The small molecule below binds the protein below.
Small molecule (SMILES): CC(=O)N[C@H]1[C@H](O[C@H]2[C@H](O)[C@@H](NC(C)=O)CO[C@@H]2CO[C@@H]2O[C@@H](C)[C@@H](O)[C@@H](O)[C@@H]2O)O[C@H](CO)[C@@H](O[C@@H]2O[C@H](CO[C@H]3O[C@H](CO)[C@@H](O)[C@H](O)[C@@H]3O)[C@@H](O)[C@H](O[C@H]3O[C@H](CO)[C@@H](O)[C@H](O)[C@@H]3O)[C@@H]2O)[C@@H]1O

Binding-site contacts:
Ligand atom O6 contacts residue THR125 of chain 1.A at 3.4 Å.
Ligand atom C3 contacts residue GLY124 of chain 1.A at 3.8 Å.
Ligand atom O4 contacts residue SER108 of chain 1.A at 3.1 Å (h-bond).
Ligand atom O3 contacts residue THR125 of chain 1.A at 3.7 Å.
Ligand atom C4 contacts residue GLY124 of chain 1.A at 4.1 Å.
Ligand atom C7 contacts residue GLY124 of chain 1.A at 3.8 Å.
Ligand atom C5 contacts residue ASN159 of chain 1.A at 3.6 Å.
Ligand atom C8 contacts residue TRP123 of chain 1.A at 3.5 Å (hydrophobic).
Ligand atom C2 contacts residue ASN159 of chain 1.A at 2.4 Å.
Ligand atom C6 contacts residue LEU158 of chain 1.A at 3.9 Å (hydrophobic).
Ligand atom O3 contacts residue SER108 of chain 1.A at 2.8 Å (h-bond).
Ligand atom C8 contacts residue GLN155 of chain 1.A at 3.5 Å.
Ligand atom C2 contacts residue TRP123 of chain 1.A at 4.0 Å (hydrophobic).
Ligand atom C7 contacts residue ASN159 of chain 1.A at 3.1 Å.
Ligand atom O4 contacts residue TRP123 of chain 1.A at 3.5 Å.
Ligand atom O5 contacts residue ASN159 of chain 1.A at 2.3 Å (h-bond).
Ligand atom C5 contacts residue ASN159 of chain 1.A at 3.7 Å.
Ligand atom C3 contacts residue ASN159 of chain 1.A at 3.7 Å.
Ligand atom C6 contacts residue ASN159 of chain 1.A at 3.9 Å.
Ligand atom C3 contacts residue SER108 of chain 1.A at 4.1 Å.
Ligand atom O4 contacts residue THR125 of chain 1.A at 3.9 Å.
Ligand atom C3 contacts residue GLN155 of chain 1.A at 3.9 Å.
Ligand atom O3 contacts residue GLN155 of chain 1.A at 4.0 Å.
Ligand atom C1 contacts residue ASN159 of chain 1.A at 1.4 Å.
Ligand atom O5 contacts residue GLY124 of chain 1.A at 3.1 Å (h-bond).
Ligand atom C7 contacts residue GLN155 of chain 1.A at 3.7 Å.
Ligand atom O7 contacts residue ASN159 of chain 1.A at 2.8 Å (h-bond).
Ligand atom N2 contacts residue GLN155 of chain 1.A at 3.0 Å (h-bond).
Ligand atom O4 contacts residue GLY124 of chain 1.A at 3.6 Å.
Ligand atom O7 contacts residue GLY124 of chain 1.A at 4.1 Å.
Ligand atom C3 contacts residue THR125 of chain 1.A at 3.8 Å.
Ligand atom C5 contacts residue GLY124 of chain 1.A at 3.8 Å.
Ligand atom C6 contacts residue GLY124 of chain 1.A at 3.4 Å.
Ligand atom C6 contacts residue PHE122 of chain 1.A at 3.9 Å (hydrophobic).
Ligand atom N2 contacts residue ASN159 of chain 1.A at 3.0 Å (h-bond).
Ligand atom C2 contacts residue GLN155 of chain 1.A at 4.0 Å.
Ligand atom C5 contacts residue GLY124 of chain 1.A at 3.8 Å.
Ligand atom C4 contacts residue SER108 of chain 1.A at 3.9 Å.
Ligand atom O3 contacts residue GLU107 of chain 1.A at 3.7 Å.
Ligand atom C8 contacts residue GLY124 of chain 1.A at 3.8 Å.

Sequence of chain 1.A:
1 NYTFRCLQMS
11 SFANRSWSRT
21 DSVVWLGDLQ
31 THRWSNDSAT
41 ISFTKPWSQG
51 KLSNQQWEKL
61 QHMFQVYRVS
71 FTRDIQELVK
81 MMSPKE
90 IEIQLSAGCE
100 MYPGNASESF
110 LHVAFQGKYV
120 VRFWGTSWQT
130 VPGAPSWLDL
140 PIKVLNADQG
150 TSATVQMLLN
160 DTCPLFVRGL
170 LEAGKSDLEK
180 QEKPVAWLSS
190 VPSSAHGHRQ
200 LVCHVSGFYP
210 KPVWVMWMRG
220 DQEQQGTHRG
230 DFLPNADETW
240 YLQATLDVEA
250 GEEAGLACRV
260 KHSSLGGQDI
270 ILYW